Binding-site contacts:
Ligand atom N2 contacts residue ASN59 of chain 1.B at 2.9 Å (h-bond).
Ligand atom O5 contacts residue ASN59 of chain 1.B at 2.4 Å (h-bond).
Ligand atom C5 contacts residue ASN59 of chain 1.B at 3.6 Å.
Ligand atom C8 contacts residue ASN59 of chain 1.B at 3.2 Å.
Ligand atom C4 contacts residue ASN59 of chain 1.B at 4.2 Å.
Ligand atom C1 contacts residue ASN59 of chain 1.B at 1.4 Å.
Ligand atom C3 contacts residue ASN59 of chain 1.B at 3.8 Å.
Ligand atom C2 contacts residue ASN59 of chain 1.B at 2.4 Å.
Ligand atom O7 contacts residue ASN59 of chain 1.B at 4.2 Å.
Ligand atom C7 contacts residue ASN59 of chain 1.B at 3.3 Å.

The protein below binds the small molecule below.
Small molecule (SMILES): CC(=O)N[C@@H]1[C@@H](O)[C@H](O)[C@@H](CO)O[C@H]1O

Sequence of chain 1.B:
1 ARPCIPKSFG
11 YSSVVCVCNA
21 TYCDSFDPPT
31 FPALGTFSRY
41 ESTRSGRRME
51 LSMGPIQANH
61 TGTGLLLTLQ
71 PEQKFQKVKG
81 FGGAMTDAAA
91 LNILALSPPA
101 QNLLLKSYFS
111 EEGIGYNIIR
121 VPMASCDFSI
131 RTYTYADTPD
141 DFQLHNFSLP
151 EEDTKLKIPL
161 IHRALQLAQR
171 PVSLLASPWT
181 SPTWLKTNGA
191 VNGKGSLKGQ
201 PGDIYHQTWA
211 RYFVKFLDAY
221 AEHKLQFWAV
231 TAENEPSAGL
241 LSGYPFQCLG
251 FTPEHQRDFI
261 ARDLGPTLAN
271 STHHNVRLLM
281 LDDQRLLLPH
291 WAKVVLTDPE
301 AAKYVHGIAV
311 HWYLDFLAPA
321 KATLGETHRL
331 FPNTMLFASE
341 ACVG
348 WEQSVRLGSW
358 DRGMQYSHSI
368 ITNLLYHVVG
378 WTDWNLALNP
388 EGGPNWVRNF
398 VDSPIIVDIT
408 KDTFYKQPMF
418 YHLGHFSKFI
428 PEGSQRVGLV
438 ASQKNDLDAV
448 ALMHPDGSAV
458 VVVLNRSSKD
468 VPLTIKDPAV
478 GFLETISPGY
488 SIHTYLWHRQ